Binding-site contacts:
Ligand atom O10 contacts residue LEU188 of chain 1.C at 3.1 Å.
Ligand atom C1 contacts residue SER130 of chain 1.C at 3.7 Å.
Ligand atom C11 contacts residue GLY129 of chain 1.C at 3.9 Å.
Ligand atom O8 contacts residue TYR92 of chain 1.C at 3.2 Å (h-bond).
Ligand atom N5 contacts residue GLY129 of chain 1.C at 2.8 Å (h-bond).
Ligand atom O9 contacts residue HIS177 of chain 1.C at 3.9 Å.
Ligand atom C6 contacts residue GLN219 of chain 1.C at 4.1 Å.
Ligand atom C4 contacts residue GLY129 of chain 1.C at 3.2 Å.
Ligand atom O6 contacts residue GLU184 of chain 1.C at 2.9 Å (salt-bridge).
Ligand atom C11 contacts residue TRP147 of chain 1.C at 3.7 Å (hydrophobic).
Ligand atom C9 contacts residue LEU188 of chain 1.C at 4.1 Å (hydrophobic).
Ligand atom O10 contacts residue THR149 of chain 1.C at 4.2 Å.
Ligand atom C6 contacts residue GLU184 of chain 1.C at 3.8 Å.
Ligand atom C10 contacts residue GLY129 of chain 1.C at 3.9 Å.
Ligand atom O1B contacts residue SER130 of chain 1.C at 2.8 Å (h-bond).
Ligand atom O1B contacts residue ASN131 of chain 1.C at 3.6 Å (h-bond).
Ligand atom O9 contacts residue TYR92 of chain 1.C at 2.7 Å (h-bond).
Ligand atom O9 contacts residue GLU184 of chain 1.C at 2.5 Å (salt-bridge).
Ligand atom C7 contacts residue TRP147 of chain 1.C at 3.7 Å (hydrophobic).
Ligand atom C10 contacts residue TRP147 of chain 1.C at 4.2 Å (hydrophobic).
Ligand atom O4 contacts residue GLY129 of chain 1.C at 3.7 Å.
Ligand atom C5 contacts residue GLY129 of chain 1.C at 3.5 Å.
Ligand atom C9 contacts residue TRP147 of chain 1.C at 4.0 Å (hydrophobic).
Ligand atom O7 contacts residue LEU188 of chain 1.C at 3.6 Å.
Ligand atom C9 contacts residue TYR92 of chain 1.C at 3.4 Å (hydrophobic).
Ligand atom C8 contacts residue TYR92 of chain 1.C at 3.9 Å (hydrophobic).
Ligand atom C11 contacts residue THR149 of chain 1.C at 3.9 Å.
Ligand atom O8 contacts residue TRP147 of chain 1.C at 3.8 Å.
Ligand atom O1A contacts residue SER130 of chain 1.C at 3.5 Å.
Ligand atom O9 contacts residue SER222 of chain 1.C at 3.2 Å (h-bond).
Ligand atom O6 contacts residue GLN219 of chain 1.C at 3.2 Å.
Ligand atom C8 contacts residue TRP147 of chain 1.C at 4.0 Å (hydrophobic).
Ligand atom C9 contacts residue GLU184 of chain 1.C at 3.0 Å.
Ligand atom O1A contacts residue ASN131 of chain 1.C at 2.9 Å (h-bond).
Ligand atom C6 contacts residue GLY129 of chain 1.C at 3.9 Å.
Ligand atom C5 contacts residue GLN219 of chain 1.C at 4.2 Å.
Ligand atom C1 contacts residue ASN131 of chain 1.C at 3.6 Å.
Ligand atom C9 contacts residue HIS177 of chain 1.C at 4.0 Å.
Ligand atom C2 contacts residue TRP216 of chain 1.C at 4.1 Å (hydrophobic).
Ligand atom C11 contacts residue GLY128 of chain 1.C at 3.6 Å.

Sequence of chain 1.C:
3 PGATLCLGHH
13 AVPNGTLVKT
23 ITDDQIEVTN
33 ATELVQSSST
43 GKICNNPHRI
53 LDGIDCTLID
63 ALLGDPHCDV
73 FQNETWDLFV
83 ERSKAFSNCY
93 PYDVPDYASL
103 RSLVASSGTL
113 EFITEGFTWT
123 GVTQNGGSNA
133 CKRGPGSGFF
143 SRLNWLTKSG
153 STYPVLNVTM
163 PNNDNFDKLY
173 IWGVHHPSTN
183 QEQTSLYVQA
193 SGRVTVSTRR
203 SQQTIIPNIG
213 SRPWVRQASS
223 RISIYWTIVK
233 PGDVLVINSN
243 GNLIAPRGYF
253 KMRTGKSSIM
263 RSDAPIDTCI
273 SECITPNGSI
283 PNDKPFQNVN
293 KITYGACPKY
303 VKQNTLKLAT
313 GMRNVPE

The protein below binds the small molecule below.
Small molecule (SMILES): CC(=O)N[C@@H]1[C@@H](O)[C@H](O[C@@H]2O[C@H](CO)[C@H](O)[C@H](O[C@]3(C(=O)O)C[C@H](O)[C@@H](NC(C)=O)[C@H]([C@H](O)[C@H](O)CO)O3)[C@H]2O)[C@@H](CO)O[C@H]1O